A protein and the small-molecule ligand that binds it are described below.
Small molecule (SMILES): CC(=O)N[C@@H]1[C@@H](O)[C@H](O)[C@@H](CO)O[C@H]1O

Binding-site contacts:
Ligand atom C8 contacts residue GLN580 of chain 1.C at 3.4 Å.
Ligand atom O5 contacts residue ASN331 of chain 1.C at 2.4 Å (h-bond).
Ligand atom C2 contacts residue ASN331 of chain 1.C at 2.5 Å.
Ligand atom C1 contacts residue ASN331 of chain 1.C at 1.4 Å.
Ligand atom C5 contacts residue ASN331 of chain 1.C at 3.7 Å.
Ligand atom O7 contacts residue ASN331 of chain 1.C at 4.0 Å.
Ligand atom N2 contacts residue GLN580 of chain 1.C at 3.0 Å (h-bond).
Ligand atom C3 contacts residue ASN331 of chain 1.C at 3.8 Å.
Ligand atom C8 contacts residue PRO579 of chain 1.C at 4.1 Å (hydrophobic).
Ligand atom C7 contacts residue ASN331 of chain 1.C at 3.4 Å.
Ligand atom C8 contacts residue ASN331 of chain 1.C at 3.8 Å.
Ligand atom C3 contacts residue GLN580 of chain 1.C at 3.8 Å.
Ligand atom N2 contacts residue ASN331 of chain 1.C at 2.8 Å (h-bond).
Ligand atom C4 contacts residue ASN331 of chain 1.C at 4.2 Å.
Ligand atom C2 contacts residue GLN580 of chain 1.C at 4.0 Å.
Ligand atom O3 contacts residue GLN580 of chain 1.C at 3.8 Å.
Ligand atom C7 contacts residue GLN580 of chain 1.C at 3.6 Å.

Sequence of chain 1.C:
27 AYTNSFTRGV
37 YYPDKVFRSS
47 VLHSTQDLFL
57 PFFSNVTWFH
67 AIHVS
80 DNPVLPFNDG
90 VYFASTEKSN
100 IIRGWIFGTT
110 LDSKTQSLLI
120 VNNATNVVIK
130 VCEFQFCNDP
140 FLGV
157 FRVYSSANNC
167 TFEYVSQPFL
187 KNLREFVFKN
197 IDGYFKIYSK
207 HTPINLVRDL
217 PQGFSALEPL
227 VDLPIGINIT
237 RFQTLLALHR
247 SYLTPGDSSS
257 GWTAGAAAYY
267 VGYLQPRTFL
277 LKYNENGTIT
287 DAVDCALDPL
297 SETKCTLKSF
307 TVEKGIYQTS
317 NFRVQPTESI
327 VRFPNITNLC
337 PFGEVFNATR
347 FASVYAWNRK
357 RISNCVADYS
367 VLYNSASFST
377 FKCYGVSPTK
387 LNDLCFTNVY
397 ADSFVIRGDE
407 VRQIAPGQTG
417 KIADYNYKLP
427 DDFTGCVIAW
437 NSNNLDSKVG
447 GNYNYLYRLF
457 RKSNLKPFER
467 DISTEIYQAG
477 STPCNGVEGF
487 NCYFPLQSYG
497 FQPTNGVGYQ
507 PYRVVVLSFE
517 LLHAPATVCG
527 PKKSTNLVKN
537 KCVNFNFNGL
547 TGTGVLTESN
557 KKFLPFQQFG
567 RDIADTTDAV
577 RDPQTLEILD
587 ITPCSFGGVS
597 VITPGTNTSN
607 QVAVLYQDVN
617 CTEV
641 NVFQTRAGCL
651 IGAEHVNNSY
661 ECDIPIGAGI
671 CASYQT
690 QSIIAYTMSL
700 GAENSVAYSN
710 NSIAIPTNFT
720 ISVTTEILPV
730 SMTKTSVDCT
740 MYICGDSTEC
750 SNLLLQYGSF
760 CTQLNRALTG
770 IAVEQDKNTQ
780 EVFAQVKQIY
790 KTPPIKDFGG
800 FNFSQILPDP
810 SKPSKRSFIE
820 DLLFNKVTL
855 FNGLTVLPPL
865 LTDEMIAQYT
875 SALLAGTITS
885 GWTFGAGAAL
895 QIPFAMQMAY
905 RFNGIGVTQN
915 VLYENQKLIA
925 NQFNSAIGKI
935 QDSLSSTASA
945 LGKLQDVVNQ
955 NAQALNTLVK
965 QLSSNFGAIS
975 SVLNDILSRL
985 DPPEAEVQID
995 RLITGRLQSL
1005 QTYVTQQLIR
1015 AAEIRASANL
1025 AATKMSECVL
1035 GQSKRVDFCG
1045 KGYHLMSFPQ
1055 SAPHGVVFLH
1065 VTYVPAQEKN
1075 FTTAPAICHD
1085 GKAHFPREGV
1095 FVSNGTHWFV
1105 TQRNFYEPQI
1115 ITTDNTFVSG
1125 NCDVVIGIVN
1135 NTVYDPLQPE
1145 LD